Binding-site contacts:
Ligand atom C4 contacts residue ASN11 of chain 1.E at 4.2 Å.
Ligand atom C3 contacts residue ASN11 of chain 1.E at 3.8 Å.
Ligand atom C5 contacts residue ASN11 of chain 1.E at 3.6 Å.
Ligand atom C8 contacts residue LEU36 of chain 1.E at 3.7 Å (hydrophobic).
Ligand atom O7 contacts residue GLY7 of chain 1.E at 3.5 Å.
Ligand atom O5 contacts residue ASN11 of chain 1.E at 2.3 Å (h-bond).
Ligand atom C1 contacts residue ASN11 of chain 1.E at 1.4 Å.
Ligand atom C7 contacts residue ASN11 of chain 1.E at 3.7 Å.
Ligand atom O7 contacts residue ASN11 of chain 1.E at 3.9 Å.
Ligand atom C8 contacts residue PHE10 of chain 1.E at 3.8 Å (hydrophobic).
Ligand atom C8 contacts residue GLY7 of chain 1.E at 3.8 Å.
Ligand atom C2 contacts residue ASN11 of chain 1.E at 2.5 Å.
Ligand atom N2 contacts residue ASN11 of chain 1.E at 3.0 Å (h-bond).
Ligand atom C8 contacts residue PHE6 of chain 1.E at 4.1 Å (hydrophobic).
Ligand atom C7 contacts residue GLY7 of chain 1.E at 3.8 Å.

Sequence of chain 1.E:
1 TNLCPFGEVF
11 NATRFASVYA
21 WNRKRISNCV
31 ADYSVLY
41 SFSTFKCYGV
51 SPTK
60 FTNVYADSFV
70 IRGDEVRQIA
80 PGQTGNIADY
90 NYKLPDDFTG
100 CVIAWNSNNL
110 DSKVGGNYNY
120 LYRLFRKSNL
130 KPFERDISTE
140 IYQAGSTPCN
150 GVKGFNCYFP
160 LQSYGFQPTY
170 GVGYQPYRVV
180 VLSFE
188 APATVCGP

The small molecule below binds the protein below.
Small molecule (SMILES): CC(=O)N[C@@H]1[C@@H](O)[C@H](O)[C@@H](CO)O[C@H]1O